Sequence of chain 1.D:
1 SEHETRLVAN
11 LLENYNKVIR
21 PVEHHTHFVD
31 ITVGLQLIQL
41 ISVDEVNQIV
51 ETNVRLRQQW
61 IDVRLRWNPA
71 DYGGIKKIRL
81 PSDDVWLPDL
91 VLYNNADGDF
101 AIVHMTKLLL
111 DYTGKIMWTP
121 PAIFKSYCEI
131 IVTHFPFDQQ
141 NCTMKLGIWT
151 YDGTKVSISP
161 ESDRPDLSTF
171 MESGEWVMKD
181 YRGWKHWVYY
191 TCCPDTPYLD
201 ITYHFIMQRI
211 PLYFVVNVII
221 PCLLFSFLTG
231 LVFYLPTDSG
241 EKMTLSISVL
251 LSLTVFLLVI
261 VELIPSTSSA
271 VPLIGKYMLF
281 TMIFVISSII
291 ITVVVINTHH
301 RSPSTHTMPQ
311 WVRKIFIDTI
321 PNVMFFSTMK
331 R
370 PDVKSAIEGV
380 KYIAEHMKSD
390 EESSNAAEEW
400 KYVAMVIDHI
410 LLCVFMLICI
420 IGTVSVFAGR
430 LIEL

The small molecule below binds the protein below.
Small molecule (SMILES): CC(C)CCC[C@@H](C)[C@H]1CC[C@H]2[C@@H]3CC=C4C[C@@H](O)CC[C@]4(C)[C@H]3CC[C@]12C

Binding-site contacts:
Ligand atom C23 contacts residue LEU410 of chain 1.D at 3.9 Å (hydrophobic).
Ligand atom C15 contacts residue PHE316 of chain 1.D at 3.5 Å (hydrophobic).
Ligand atom C10 contacts residue POV1 of chain 1.Y at 4.0 Å.
Ligand atom C27 contacts residue POV1 of chain 1.U at 3.6 Å.
Ligand atom C6 contacts residue ILE406 of chain 1.D at 4.1 Å (hydrophobic).
Ligand atom C11 contacts residue POV1 of chain 1.Y at 3.7 Å.
Ligand atom O1 contacts residue VAL312 of chain 1.D at 4.3 Å.
Ligand atom C19 contacts residue ARG301 of chain 1.D at 3.9 Å.
Ligand atom C7 contacts residue ILE406 of chain 1.D at 3.6 Å (hydrophobic).
Ligand atom C5 contacts residue VAL312 of chain 1.D at 4.3 Å (hydrophobic).
Ligand atom C4 contacts residue TRP399 of chain 1.D at 4.0 Å (hydrophobic).
Ligand atom C12 contacts residue VAL294 of chain 1.D at 4.1 Å (hydrophobic).
Ligand atom C19 contacts residue THR298 of chain 1.D at 3.1 Å.
Ligand atom C22 contacts residue LEU410 of chain 1.D at 3.6 Å (hydrophobic).
Ligand atom C4 contacts residue VAL312 of chain 1.D at 3.9 Å (hydrophobic).
Ligand atom C1 contacts residue POV1 of chain 1.Y at 3.3 Å.
Ligand atom C14 contacts residue ILE406 of chain 1.D at 4.2 Å (hydrophobic).
Ligand atom O1 contacts residue TRP399 of chain 1.D at 3.9 Å.
Ligand atom C8 contacts residue ILE406 of chain 1.D at 3.7 Å (hydrophobic).
Ligand atom C2 contacts residue POV1 of chain 1.Y at 3.1 Å.
Ligand atom C3 contacts residue TRP311 of chain 1.D at 4.3 Å (hydrophobic).
Ligand atom C11 contacts residue VAL294 of chain 1.D at 3.8 Å (hydrophobic).
Ligand atom C7 contacts residue PHE316 of chain 1.D at 3.2 Å (hydrophobic).
Ligand atom C6 contacts residue TRP311 of chain 1.D at 4.3 Å (hydrophobic).
Ligand atom C12 contacts residue POV1 of chain 1.Y at 3.7 Å.
Ligand atom C2 contacts residue ARG301 of chain 1.D at 4.2 Å.
Ligand atom C24 contacts residue LEU410 of chain 1.D at 3.7 Å (hydrophobic).
Ligand atom C19 contacts residue POV1 of chain 1.Y at 3.4 Å.
Ligand atom C18 contacts residue VAL294 of chain 1.D at 3.5 Å (hydrophobic).
Ligand atom C3 contacts residue VAL312 of chain 1.D at 4.1 Å (hydrophobic).
Ligand atom C19 contacts residue VAL294 of chain 1.D at 4.2 Å (hydrophobic).
Ligand atom C14 contacts residue PHE316 of chain 1.D at 4.3 Å (hydrophobic).
Ligand atom C15 contacts residue ILE406 of chain 1.D at 3.8 Å (hydrophobic).
Ligand atom C18 contacts residue ILE406 of chain 1.D at 3.9 Å (hydrophobic).
Ligand atom C6 contacts residue PHE316 of chain 1.D at 3.7 Å (hydrophobic).
Ligand atom O1 contacts residue ARG301 of chain 1.D at 3.6 Å (salt-bridge).
Ligand atom C6 contacts residue VAL312 of chain 1.D at 4.0 Å (hydrophobic).
Ligand atom O1 contacts residue PRO309 of chain 1.D at 3.9 Å.
Ligand atom C27 contacts residue ILE291 of chain 1.D at 3.8 Å (hydrophobic).
Ligand atom C4 contacts residue ARG301 of chain 1.D at 4.3 Å.